A small-molecule ligand and the protein it binds are described below.
Small molecule (SMILES): CC(=O)O[C@H]1C(=O)[C@@]2(C)[C@H]([C@H](OC(=O)c3ccccc3)[C@]3(O)C[C@H](OC(=O)[C@H](O)[C@@H](NC(=O)c4ccccc4)c4ccccc4)C(C)=C1C3(C)C)[C@]1(OC(C)=O)CO[C@@H]1C[C@@H]2O

Sequence of chain 1.E:
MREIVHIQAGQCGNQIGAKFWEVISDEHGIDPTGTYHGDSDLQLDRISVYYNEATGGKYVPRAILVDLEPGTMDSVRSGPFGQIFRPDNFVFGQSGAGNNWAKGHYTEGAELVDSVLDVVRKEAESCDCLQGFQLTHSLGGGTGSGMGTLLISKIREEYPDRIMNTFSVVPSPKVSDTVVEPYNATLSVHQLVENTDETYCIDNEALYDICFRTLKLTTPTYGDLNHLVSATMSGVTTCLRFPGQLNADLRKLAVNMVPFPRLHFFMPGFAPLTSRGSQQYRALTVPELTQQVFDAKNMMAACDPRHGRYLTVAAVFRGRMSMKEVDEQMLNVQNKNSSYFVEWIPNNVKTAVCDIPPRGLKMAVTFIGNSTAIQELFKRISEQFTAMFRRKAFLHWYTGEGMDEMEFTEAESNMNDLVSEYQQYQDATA

Binding-site contacts:
Ligand atom C44 contacts residue ARG359 of chain 1.E at 4.0 Å.
Ligand atom O14 contacts residue HIS227 of chain 1.E at 2.3 Å (h-bond).
Ligand atom C39 contacts residue PRO358 of chain 1.E at 3.9 Å (hydrophobic).
Ligand atom C08 contacts residue HIS227 of chain 1.E at 4.0 Å.
Ligand atom C47 contacts residue ARG276 of chain 1.E at 3.5 Å.
Ligand atom C14 contacts residue THR274 of chain 1.E at 3.3 Å.
Ligand atom C08 contacts residue ASP224 of chain 1.E at 3.7 Å.
Ligand atom C41 contacts residue VAL23 of chain 1.E at 3.5 Å (hydrophobic).
Ligand atom C44 contacts residue GLY360 of chain 1.E at 3.7 Å.
Ligand atom O07 contacts residue GLN279 of chain 1.E at 3.4 Å (h-bond).
Ligand atom O03 contacts residue ARG276 of chain 1.E at 2.8 Å (salt-bridge).
Ligand atom C19 contacts residue SER275 of chain 1.E at 4.0 Å.
Ligand atom O08 contacts residue GLN279 of chain 1.E at 3.7 Å.
Ligand atom C33 contacts residue GLU22 of chain 1.E at 3.9 Å.
Ligand atom C06 contacts residue HIS227 of chain 1.E at 4.0 Å.
Ligand atom C28 contacts residue ARG359 of chain 1.E at 3.4 Å.
Ligand atom C40 contacts residue SER234 of chain 1.E at 3.6 Å.
Ligand atom C19 contacts residue GLN279 of chain 1.E at 3.4 Å.
Ligand atom C41 contacts residue SER234 of chain 1.E at 3.7 Å.
Ligand atom C40 contacts residue ALA231 of chain 1.E at 3.7 Å (hydrophobic).
Ligand atom C15 contacts residue THR274 of chain 1.E at 3.4 Å.
Ligand atom C38 contacts residue PRO358 of chain 1.E at 3.9 Å (hydrophobic).
Ligand atom C30 contacts residue HIS227 of chain 1.E at 3.1 Å.
Ligand atom C41 contacts residue GLU27 of chain 1.E at 3.7 Å.
Ligand atom O05 contacts residue LEU361 of chain 1.E at 3.2 Å.
Ligand atom C19 contacts residue THR274 of chain 1.E at 3.6 Å.
Ligand atom C07 contacts residue HIS227 of chain 1.E at 3.7 Å.
Ligand atom C16 contacts residue THR274 of chain 1.E at 3.3 Å.
Ligand atom C44 contacts residue LEU361 of chain 1.E at 4.0 Å (hydrophobic).
Ligand atom C31 contacts residue HIS227 of chain 1.E at 3.2 Å.
Ligand atom C36 contacts residue HIS227 of chain 1.E at 3.2 Å.
Ligand atom C39 contacts residue ALA231 of chain 1.E at 3.6 Å (hydrophobic).
Ligand atom C32 contacts residue ASP26 of chain 1.E at 3.8 Å.
Ligand atom O12 contacts residue ARG359 of chain 1.E at 2.8 Å (salt-bridge).
Ligand atom O13 contacts residue ARG359 of chain 1.E at 3.0 Å (salt-bridge).
Ligand atom C33 contacts residue ASP26 of chain 1.E at 3.2 Å.
Ligand atom C27 contacts residue ARG359 of chain 1.E at 3.2 Å.
Ligand atom C34 contacts residue GLU22 of chain 1.E at 3.6 Å.
Ligand atom O06 contacts residue THR274 of chain 1.E at 2.4 Å (h-bond).
Ligand atom C03 contacts residue ARG276 of chain 1.E at 3.9 Å.